Sequence of chain 1.A:
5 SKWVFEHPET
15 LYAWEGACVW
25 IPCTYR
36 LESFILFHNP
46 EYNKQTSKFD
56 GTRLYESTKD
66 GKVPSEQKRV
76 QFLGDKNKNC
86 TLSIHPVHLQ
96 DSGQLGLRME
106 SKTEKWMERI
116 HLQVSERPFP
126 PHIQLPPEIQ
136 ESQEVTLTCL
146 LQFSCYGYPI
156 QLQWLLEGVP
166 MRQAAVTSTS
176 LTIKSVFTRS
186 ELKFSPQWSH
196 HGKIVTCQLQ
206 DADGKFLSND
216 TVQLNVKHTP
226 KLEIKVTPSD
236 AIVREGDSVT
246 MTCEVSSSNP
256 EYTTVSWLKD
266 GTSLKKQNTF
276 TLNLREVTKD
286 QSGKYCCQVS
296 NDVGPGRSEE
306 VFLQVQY

The small molecule below binds the protein below.
Small molecule (SMILES): CC(=O)N[C@H]1[C@H](O[C@H]2[C@H](O)[C@@H](NC(C)=O)CO[C@@H]2CO)O[C@H](CO)[C@@H](O[C@@H]2O[C@H](CO[C@H]3O[C@H](CO)[C@@H](O)[C@H](O)[C@@H]3O)[C@@H](O)[C@H](O[C@H]3O[C@H](CO)[C@@H](O)[C@H](O)[C@@H]3O)[C@@H]2O)[C@@H]1O

Binding-site contacts:
Ligand atom C8 contacts residue THR86 of chain 1.A at 3.7 Å.
Ligand atom O5 contacts residue LEU78 of chain 1.A at 3.2 Å (h-bond).
Ligand atom C5 contacts residue ASN84 of chain 1.A at 3.6 Å.
Ligand atom C5 contacts residue TYR151 of chain 1.A at 4.3 Å (hydrophobic).
Ligand atom C1 contacts residue LEU78 of chain 1.A at 3.6 Å (hydrophobic).
Ligand atom C6 contacts residue LEU78 of chain 1.A at 3.8 Å (hydrophobic).
Ligand atom O6 contacts residue TYR151 of chain 1.A at 3.2 Å (h-bond).
Ligand atom O6 contacts residue TRP24 of chain 1.A at 3.8 Å.
Ligand atom N2 contacts residue ASN84 of chain 1.A at 2.9 Å (h-bond).
Ligand atom C4 contacts residue ASN84 of chain 1.A at 4.2 Å.
Ligand atom C3 contacts residue THR86 of chain 1.A at 4.2 Å.
Ligand atom O5 contacts residue ASN84 of chain 1.A at 2.3 Å (h-bond).
Ligand atom C4 contacts residue TYR151 of chain 1.A at 4.5 Å (hydrophobic).
Ligand atom O5 contacts residue TRP24 of chain 1.A at 4.0 Å.
Ligand atom O5 contacts residue THR86 of chain 1.A at 4.4 Å.
Ligand atom C8 contacts residue THR28 of chain 1.A at 3.6 Å.
Ligand atom O6 contacts residue TYR151 of chain 1.A at 3.4 Å (h-bond).
Ligand atom C1 contacts residue THR86 of chain 1.A at 3.6 Å.
Ligand atom C5 contacts residue THR86 of chain 1.A at 4.4 Å.
Ligand atom C1 contacts residue ASN84 of chain 1.A at 1.4 Å.
Ligand atom C6 contacts residue TYR151 of chain 1.A at 3.1 Å (hydrophobic).
Ligand atom C3 contacts residue ASN84 of chain 1.A at 3.8 Å.
Ligand atom O7 contacts residue ASN84 of chain 1.A at 4.1 Å.
Ligand atom C2 contacts residue TYR151 of chain 1.A at 4.2 Å (hydrophobic).
Ligand atom C2 contacts residue THR86 of chain 1.A at 4.0 Å.
Ligand atom O3 contacts residue TRP24 of chain 1.A at 3.8 Å.
Ligand atom C8 contacts residue CYS27 of chain 1.A at 3.9 Å (hydrophobic).
Ligand atom O4 contacts residue TRP24 of chain 1.A at 4.2 Å.
Ligand atom O4 contacts residue TYR151 of chain 1.A at 3.9 Å.
Ligand atom C5 contacts residue LEU78 of chain 1.A at 3.5 Å (hydrophobic).
Ligand atom O5 contacts residue TYR151 of chain 1.A at 4.1 Å.
Ligand atom C1 contacts residue TYR151 of chain 1.A at 4.3 Å (hydrophobic).
Ligand atom C2 contacts residue ASN84 of chain 1.A at 2.5 Å.
Ligand atom C3 contacts residue TRP24 of chain 1.A at 3.9 Å (hydrophobic).
Ligand atom C7 contacts residue ASN84 of chain 1.A at 3.7 Å.
Ligand atom C3 contacts residue TYR151 of chain 1.A at 3.8 Å (hydrophobic).
Ligand atom C1 contacts residue TYR151 of chain 1.A at 4.2 Å (hydrophobic).
Ligand atom N2 contacts residue THR86 of chain 1.A at 3.1 Å.
Ligand atom C7 contacts residue THR86 of chain 1.A at 3.9 Å.
Ligand atom O6 contacts residue LEU78 of chain 1.A at 4.5 Å.